Sequence of chain 1.A:
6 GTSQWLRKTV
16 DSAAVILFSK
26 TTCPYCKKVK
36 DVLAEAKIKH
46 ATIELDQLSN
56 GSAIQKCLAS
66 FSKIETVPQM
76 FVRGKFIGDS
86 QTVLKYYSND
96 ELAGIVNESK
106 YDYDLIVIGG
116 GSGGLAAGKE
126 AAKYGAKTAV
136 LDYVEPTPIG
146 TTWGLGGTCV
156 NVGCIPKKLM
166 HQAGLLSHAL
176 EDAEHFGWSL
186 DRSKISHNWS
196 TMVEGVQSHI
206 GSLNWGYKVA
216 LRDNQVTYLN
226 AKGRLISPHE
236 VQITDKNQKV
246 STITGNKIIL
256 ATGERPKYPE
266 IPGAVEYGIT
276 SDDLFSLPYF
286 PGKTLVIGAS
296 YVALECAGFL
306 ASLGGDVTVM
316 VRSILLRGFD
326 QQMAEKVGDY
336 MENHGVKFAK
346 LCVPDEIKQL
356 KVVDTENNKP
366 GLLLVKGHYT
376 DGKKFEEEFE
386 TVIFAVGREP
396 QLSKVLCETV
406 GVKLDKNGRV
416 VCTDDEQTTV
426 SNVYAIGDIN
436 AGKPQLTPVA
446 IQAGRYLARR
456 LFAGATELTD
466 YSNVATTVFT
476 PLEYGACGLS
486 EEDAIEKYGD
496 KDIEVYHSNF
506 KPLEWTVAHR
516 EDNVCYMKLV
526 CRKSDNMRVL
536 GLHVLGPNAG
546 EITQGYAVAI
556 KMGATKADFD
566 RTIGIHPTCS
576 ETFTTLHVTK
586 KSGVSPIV

Binding-site contacts:
Ligand atom C03 contacts residue LEU320 of chain 1.A at 4.4 Å (hydrophobic).
Ligand atom C10 contacts residue GLY333 of chain 1.A at 3.9 Å.
Ligand atom C07 contacts residue GLU330 of chain 1.A at 4.1 Å.
Ligand atom C11 contacts residue VAL316 of chain 1.A at 4.4 Å (hydrophobic).
Ligand atom C10 contacts residue LEU320 of chain 1.A at 4.3 Å (hydrophobic).
Ligand atom C15 contacts residue VAL316 of chain 1.A at 3.6 Å (hydrophobic).
Ligand atom C12 contacts residue GLU330 of chain 1.A at 3.8 Å.
Ligand atom C10 contacts residue ASP334 of chain 1.A at 3.3 Å.
Ligand atom C06 contacts residue LEU320 of chain 1.A at 3.7 Å (hydrophobic).
Ligand atom O01 contacts residue GLU330 of chain 1.A at 3.0 Å.
Ligand atom C15 contacts residue PHE343 of chain 1.A at 4.3 Å (hydrophobic).
Ligand atom C14 contacts residue LYS345 of chain 1.A at 4.4 Å.
Ligand atom C14 contacts residue SER318 of chain 1.A at 4.1 Å.
Ligand atom C15 contacts residue LYS345 of chain 1.A at 3.7 Å.
Ligand atom C10 contacts residue LYS345 of chain 1.A at 4.4 Å.
Ligand atom O01 contacts residue ASP334 of chain 1.A at 2.6 Å (salt-bridge).
Ligand atom C06 contacts residue PHE343 of chain 1.A at 4.5 Å (hydrophobic).
Ligand atom C08 contacts residue GLU337 of chain 1.A at 4.2 Å.
Ligand atom C11 contacts residue PHE343 of chain 1.A at 3.5 Å (hydrophobic).
Ligand atom C05 contacts residue LEU320 of chain 1.A at 4.0 Å (hydrophobic).
Ligand atom C08 contacts residue PHE343 of chain 1.A at 4.3 Å (hydrophobic).
Ligand atom C15 contacts residue LEU320 of chain 1.A at 3.6 Å (hydrophobic).
Ligand atom C08 contacts residue GLY333 of chain 1.A at 4.3 Å.
Ligand atom C14 contacts residue LEU320 of chain 1.A at 4.0 Å (hydrophobic).
Ligand atom C11 contacts residue LYS345 of chain 1.A at 3.8 Å.
Ligand atom C09 contacts residue LEU320 of chain 1.A at 4.0 Å (hydrophobic).
Ligand atom C10 contacts residue GLU337 of chain 1.A at 4.1 Å.
Ligand atom C04 contacts residue GLU330 of chain 1.A at 4.0 Å.
Ligand atom C06 contacts residue LYS345 of chain 1.A at 4.1 Å.
Ligand atom C08 contacts residue LEU320 of chain 1.A at 3.9 Å (hydrophobic).
Ligand atom C14 contacts residue VAL316 of chain 1.A at 3.9 Å (hydrophobic).
Ligand atom C08 contacts residue LYS345 of chain 1.A at 4.1 Å.
Ligand atom C11 contacts residue LEU320 of chain 1.A at 3.7 Å (hydrophobic).
Ligand atom C07 contacts residue ASP334 of chain 1.A at 3.4 Å.

A small-molecule ligand and the protein it binds are described below.
Small molecule (SMILES): CN(C)Cc1c(O)ccc2ccccc12